Binding-site contacts:
Ligand atom O1 contacts residue PHE142 of chain 1.A at 3.9 Å.
Ligand atom C3 contacts residue LEU84 of chain 1.A at 3.5 Å (hydrophobic).
Ligand atom C5 contacts residue LEU84 of chain 1.A at 3.5 Å (hydrophobic).
Ligand atom O6 contacts residue MET243 of chain 1.A at 3.6 Å.
Ligand atom C1 contacts residue MET248 of chain 1.A at 3.5 Å (hydrophobic).
Ligand atom O4 contacts residue MET248 of chain 1.A at 3.8 Å.
Ligand atom C5 contacts residue MET243 of chain 1.A at 3.3 Å (hydrophobic).
Ligand atom O3 contacts residue PHE81 of chain 1.A at 4.0 Å.
Ligand atom O4 contacts residue ALA146 of chain 1.A at 3.4 Å.
Ligand atom C1 contacts residue LEU84 of chain 1.A at 3.5 Å (hydrophobic).
Ligand atom O1 contacts residue MET248 of chain 1.A at 3.2 Å.
Ligand atom C6 contacts residue LEU84 of chain 1.A at 3.5 Å (hydrophobic).
Ligand atom O5 contacts residue MET243 of chain 1.A at 3.5 Å.
Ligand atom N contacts residue THR90 of chain 1.A at 3.8 Å.
Ligand atom O4 contacts residue HIS149 of chain 1.A at 3.8 Å.
Ligand atom O6 contacts residue GLU247 of chain 1.A at 2.6 Å (salt-bridge).
Ligand atom S contacts residue ILE148 of chain 1.A at 3.9 Å.
Ligand atom O3 contacts residue PHE21 of chain 1.A at 3.5 Å.
Ligand atom C3 contacts residue MET243 of chain 1.A at 3.6 Å (hydrophobic).
Ligand atom O3 contacts residue LEU84 of chain 1.A at 3.4 Å.
Ligand atom C4 contacts residue LEU84 of chain 1.A at 3.5 Å (hydrophobic).
Ligand atom N contacts residue MET243 of chain 1.A at 3.2 Å.
Ligand atom C6 contacts residue MET243 of chain 1.A at 4.0 Å (hydrophobic).
Ligand atom O5 contacts residue THR90 of chain 1.A at 3.4 Å (h-bond).
Ligand atom O2 contacts residue PHE142 of chain 1.A at 3.2 Å.
Ligand atom C2 contacts residue MET248 of chain 1.A at 3.9 Å (hydrophobic).
Ligand atom C2 contacts residue LEU84 of chain 1.A at 3.5 Å (hydrophobic).
Ligand atom C6 contacts residue PHE81 of chain 1.A at 3.9 Å (hydrophobic).
Ligand atom O2 contacts residue HIS149 of chain 1.A at 3.5 Å.
Ligand atom S contacts residue PHE142 of chain 1.A at 3.8 Å.
Ligand atom O3 contacts residue ILE148 of chain 1.A at 3.5 Å.
Ligand atom O6 contacts residue ILE89 of chain 1.A at 3.5 Å.
Ligand atom O4 contacts residue ILE148 of chain 1.A at 3.3 Å.
Ligand atom O5 contacts residue TYR76 of chain 1.A at 3.7 Å.
Ligand atom C3 contacts residue GLU247 of chain 1.A at 3.2 Å.
Ligand atom N contacts residue GLU247 of chain 1.A at 3.5 Å (salt-bridge).
Ligand atom C4 contacts residue GLU247 of chain 1.A at 3.8 Å.
Ligand atom O6 contacts residue THR90 of chain 1.A at 3.6 Å.
Ligand atom C4 contacts residue MET243 of chain 1.A at 3.1 Å (hydrophobic).
Ligand atom O4 contacts residue PHE142 of chain 1.A at 3.8 Å.

The small molecule below binds the protein below.
Small molecule (SMILES): O=[N+]([O-])c1ccc(OS(=O)(=O)O)cc1

Sequence of chain 1.A:
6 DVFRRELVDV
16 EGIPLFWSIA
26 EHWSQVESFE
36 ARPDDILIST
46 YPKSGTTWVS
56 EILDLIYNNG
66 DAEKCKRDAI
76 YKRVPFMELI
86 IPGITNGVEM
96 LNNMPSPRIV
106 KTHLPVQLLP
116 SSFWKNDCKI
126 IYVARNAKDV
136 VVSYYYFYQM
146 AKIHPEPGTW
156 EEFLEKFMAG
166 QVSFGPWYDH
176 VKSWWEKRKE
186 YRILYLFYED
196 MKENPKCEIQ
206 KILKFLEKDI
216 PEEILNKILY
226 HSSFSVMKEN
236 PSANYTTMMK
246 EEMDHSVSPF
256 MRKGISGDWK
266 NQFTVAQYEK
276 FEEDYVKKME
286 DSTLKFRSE